Sequence of chain 1.I:
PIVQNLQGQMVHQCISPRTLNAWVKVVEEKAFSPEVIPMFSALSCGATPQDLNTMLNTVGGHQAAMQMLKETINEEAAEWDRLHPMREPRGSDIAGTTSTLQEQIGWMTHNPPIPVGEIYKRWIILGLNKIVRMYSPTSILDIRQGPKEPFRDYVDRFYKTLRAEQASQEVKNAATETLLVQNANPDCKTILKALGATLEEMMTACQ

A small-molecule ligand and the protein it binds are described below.
Small molecule (SMILES): COc1ccc(-n2c([C@H](Cc3cc(F)cc(F)c3)NC(=O)CN3CCN(S(=O)(=O)c4ccc(N)cc4)CC3=O)nc3ccccc3c2=O)cc1

Binding-site contacts:
Ligand atom C15 contacts residue ASN57 of chain 1.I at 3.3 Å.
Ligand atom C21 contacts residue ASN57 of chain 1.I at 3.3 Å.
Ligand atom O5 contacts residue GLY106 of chain 1.I at 3.5 Å (h-bond).
Ligand atom C6 contacts residue GLN67 of chain 1.I at 3.2 Å.
Ligand atom C30 contacts residue ALA105 of chain 1.I at 3.5 Å (hydrophobic).
Ligand atom C35 contacts residue LYS70 of chain 1.I at 3.4 Å.
Ligand atom C30 contacts residue TYR130 of chain 1.I at 3.2 Å (hydrophobic).
Ligand atom C3 contacts residue LYS182 of chain 1.H at 3.5 Å.
Ligand atom C21 contacts residue LEU56 of chain 1.I at 3.5 Å (hydrophobic).
Ligand atom C8 contacts residue LYS70 of chain 1.I at 3.4 Å.
Ligand atom O3 contacts residue LYS70 of chain 1.I at 3.1 Å (salt-bridge).
Ligand atom C28 contacts residue ASN57 of chain 1.I at 3.4 Å.
Ligand atom O6 contacts residue ILE73 of chain 1.I at 3.6 Å.
Ligand atom C19 contacts residue MET66 of chain 1.I at 3.3 Å (hydrophobic).
Ligand atom O2 contacts residue LYS182 of chain 1.H at 3.4 Å.
Ligand atom O5 contacts residue THR107 of chain 1.I at 3.0 Å.
Ligand atom C24 contacts residue ASN57 of chain 1.I at 3.6 Å.
Ligand atom C2 contacts residue ASN183 of chain 1.H at 3.3 Å.
Ligand atom N6 contacts residue ASN57 of chain 1.I at 3.0 Å (h-bond).
Ligand atom C22 contacts residue ASN53 of chain 1.I at 3.3 Å.
Ligand atom F1 contacts residue LYS70 of chain 1.I at 3.3 Å.
Ligand atom C35 contacts residue ASN74 of chain 1.I at 3.5 Å.
Ligand atom F2 contacts residue LEU56 of chain 1.I at 3.6 Å.
Ligand atom N1 contacts residue ASN183 of chain 1.H at 2.6 Å (h-bond).
Ligand atom C30 contacts residue ASN53 of chain 1.I at 3.3 Å.
Ligand atom C3 contacts residue ASN183 of chain 1.H at 3.1 Å.
Ligand atom C7 contacts residue LYS70 of chain 1.I at 3.3 Å.
Ligand atom C18 contacts residue LYS70 of chain 1.I at 3.5 Å.
Ligand atom F1 contacts residue LEU69 of chain 1.I at 3.4 Å.
Ligand atom O2 contacts residue LEU172 of chain 1.H at 3.5 Å (h-bond).
Ligand atom N4 contacts residue ASN57 of chain 1.I at 2.9 Å (h-bond).
Ligand atom C31 contacts residue TYR130 of chain 1.I at 3.3 Å (hydrophobic).
Ligand atom O2 contacts residue ARG173 of chain 1.H at 3.5 Å.
Ligand atom O5 contacts residue ASN53 of chain 1.I at 3.5 Å (h-bond).
Ligand atom C4 contacts residue LYS182 of chain 1.H at 3.4 Å.
Ligand atom C23 contacts residue ASN53 of chain 1.I at 3.5 Å.
Ligand atom F2 contacts residue MET66 of chain 1.I at 3.1 Å.
Ligand atom F1 contacts residue ILE73 of chain 1.I at 3.3 Å.
Ligand atom C13 contacts residue ASN57 of chain 1.I at 3.6 Å.
Ligand atom C1 contacts residue GLN67 of chain 1.I at 3.2 Å.

Sequence of chain 1.H:
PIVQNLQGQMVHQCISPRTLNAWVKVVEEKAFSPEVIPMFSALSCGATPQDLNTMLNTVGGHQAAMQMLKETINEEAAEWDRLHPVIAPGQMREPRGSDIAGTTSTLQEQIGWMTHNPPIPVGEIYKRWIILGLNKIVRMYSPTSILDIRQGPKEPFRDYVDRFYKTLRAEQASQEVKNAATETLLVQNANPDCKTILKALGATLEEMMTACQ